Sequence of chain 1.C:
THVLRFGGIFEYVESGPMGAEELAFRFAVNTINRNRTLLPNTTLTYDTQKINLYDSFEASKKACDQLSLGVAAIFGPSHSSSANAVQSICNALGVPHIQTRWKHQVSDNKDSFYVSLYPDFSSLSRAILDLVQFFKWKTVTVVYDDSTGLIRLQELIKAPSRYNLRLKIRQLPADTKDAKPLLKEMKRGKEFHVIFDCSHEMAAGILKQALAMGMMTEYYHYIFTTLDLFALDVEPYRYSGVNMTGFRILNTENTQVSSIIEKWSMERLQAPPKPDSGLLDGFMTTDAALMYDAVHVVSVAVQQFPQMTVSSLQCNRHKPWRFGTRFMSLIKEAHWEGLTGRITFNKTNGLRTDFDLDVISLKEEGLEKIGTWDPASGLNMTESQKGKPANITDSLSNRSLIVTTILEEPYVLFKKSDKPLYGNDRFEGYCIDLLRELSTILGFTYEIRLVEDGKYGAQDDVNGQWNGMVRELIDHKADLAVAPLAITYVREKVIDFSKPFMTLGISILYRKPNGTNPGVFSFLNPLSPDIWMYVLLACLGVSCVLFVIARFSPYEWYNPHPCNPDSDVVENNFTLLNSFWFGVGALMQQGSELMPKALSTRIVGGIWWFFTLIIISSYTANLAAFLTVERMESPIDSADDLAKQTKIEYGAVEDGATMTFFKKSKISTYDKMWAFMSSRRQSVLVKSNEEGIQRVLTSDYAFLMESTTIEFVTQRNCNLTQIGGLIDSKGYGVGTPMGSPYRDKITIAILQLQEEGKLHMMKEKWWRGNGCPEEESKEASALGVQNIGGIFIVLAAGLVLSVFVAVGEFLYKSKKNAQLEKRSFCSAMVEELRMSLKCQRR

The small molecule below binds the protein below.
Small molecule (SMILES): CC(=O)N[C@H]1[C@H](O[C@H]2[C@H](O)[C@@H](NC(C)=O)CO[C@@H]2CO)O[C@H](CO)[C@@H](O[C@@H]2O[C@H](CO[C@H]3O[C@H](CO)[C@@H](O)[C@H](O)[C@@H]3O)[C@@H](O)[C@H](O[C@H]3O[C@H](CO)[C@@H](O)[C@H](O)[C@@H]3O)[C@@H]2O)[C@@H]1O

Binding-site contacts:
Ligand atom C1 contacts residue ASN430 of chain 1.C at 1.4 Å.
Ligand atom O6 contacts residue SER429 of chain 1.C at 3.5 Å (h-bond).
Ligand atom C7 contacts residue TYR271 of chain 1.C at 3.9 Å (hydrophobic).
Ligand atom C4 contacts residue ASN430 of chain 1.C at 4.3 Å.
Ligand atom O5 contacts residue ASN430 of chain 1.C at 2.3 Å (h-bond).
Ligand atom C1 contacts residue TYR271 of chain 1.C at 4.2 Å (hydrophobic).
Ligand atom C6 contacts residue SER429 of chain 1.C at 3.2 Å.
Ligand atom C2 contacts residue ASN430 of chain 1.C at 2.6 Å.
Ligand atom C8 contacts residue TYR271 of chain 1.C at 3.3 Å (hydrophobic).
Ligand atom O4 contacts residue TYR271 of chain 1.C at 3.7 Å.
Ligand atom O6 contacts residue ASN430 of chain 1.C at 4.0 Å.
Ligand atom C5 contacts residue TYR271 of chain 1.C at 3.8 Å (hydrophobic).
Ligand atom O2 contacts residue TYR271 of chain 1.C at 4.3 Å.
Ligand atom C2 contacts residue TYR271 of chain 1.C at 4.1 Å (hydrophobic).
Ligand atom C8 contacts residue ASN430 of chain 1.C at 4.5 Å.
Ligand atom N2 contacts residue TYR271 of chain 1.C at 3.7 Å.
Ligand atom C6 contacts residue ASN430 of chain 1.C at 4.3 Å.
Ligand atom C4 contacts residue TYR271 of chain 1.C at 4.4 Å (hydrophobic).
Ligand atom C7 contacts residue ASN430 of chain 1.C at 4.0 Å.
Ligand atom O5 contacts residue SER429 of chain 1.C at 2.8 Å (h-bond).
Ligand atom C1 contacts residue SER429 of chain 1.C at 3.9 Å.
Ligand atom C1 contacts residue TYR271 of chain 1.C at 4.3 Å (hydrophobic).
Ligand atom O6 contacts residue GLU396 of chain 1.C at 3.9 Å.
Ligand atom C3 contacts residue ASN430 of chain 1.C at 3.9 Å.
Ligand atom N2 contacts residue ASN430 of chain 1.C at 3.0 Å (h-bond).
Ligand atom C5 contacts residue ASN430 of chain 1.C at 3.6 Å.
Ligand atom O5 contacts residue TYR271 of chain 1.C at 3.2 Å.
Ligand atom C5 contacts residue SER429 of chain 1.C at 3.6 Å.